Binding-site contacts:
Ligand atom C1 contacts residue ASN285 of chain 1.A at 1.4 Å.
Ligand atom C4 contacts residue ASN285 of chain 1.A at 4.2 Å.
Ligand atom C1 contacts residue VAL297 of chain 1.A at 3.5 Å (hydrophobic).
Ligand atom C3 contacts residue ASN285 of chain 1.A at 3.8 Å.
Ligand atom C8 contacts residue GLU69 of chain 1.B at 3.7 Å.
Ligand atom C3 contacts residue VAL297 of chain 1.A at 4.2 Å (hydrophobic).
Ligand atom O7 contacts residue ASN285 of chain 1.A at 2.7 Å (h-bond).
Ligand atom C2 contacts residue ASN285 of chain 1.A at 2.5 Å.
Ligand atom C8 contacts residue VAL297 of chain 1.A at 4.5 Å (hydrophobic).
Ligand atom C6 contacts residue ASN285 of chain 1.A at 4.3 Å.
Ligand atom C2 contacts residue VAL297 of chain 1.A at 4.0 Å (hydrophobic).
Ligand atom O6 contacts residue ASN298 of chain 1.A at 3.4 Å (h-bond).
Ligand atom C5 contacts residue ASN285 of chain 1.A at 3.7 Å.
Ligand atom C7 contacts residue ASN285 of chain 1.A at 3.1 Å.
Ligand atom O6 contacts residue ASN285 of chain 1.A at 3.5 Å (h-bond).
Ligand atom O7 contacts residue VAL297 of chain 1.A at 4.5 Å.
Ligand atom C7 contacts residue VAL297 of chain 1.A at 4.3 Å (hydrophobic).
Ligand atom N2 contacts residue ASN285 of chain 1.A at 3.0 Å (h-bond).
Ligand atom O5 contacts residue ASN285 of chain 1.A at 2.3 Å (h-bond).
Ligand atom C8 contacts residue LYS299 of chain 1.A at 4.1 Å.
Ligand atom C5 contacts residue ASN298 of chain 1.A at 4.3 Å.
Ligand atom O5 contacts residue ASN298 of chain 1.A at 4.1 Å.
Ligand atom N2 contacts residue VAL297 of chain 1.A at 3.9 Å.
Ligand atom C8 contacts residue SER45 of chain 1.A at 3.2 Å.
Ligand atom C6 contacts residue ASN298 of chain 1.A at 4.4 Å.

Sequence of chain 1.A:
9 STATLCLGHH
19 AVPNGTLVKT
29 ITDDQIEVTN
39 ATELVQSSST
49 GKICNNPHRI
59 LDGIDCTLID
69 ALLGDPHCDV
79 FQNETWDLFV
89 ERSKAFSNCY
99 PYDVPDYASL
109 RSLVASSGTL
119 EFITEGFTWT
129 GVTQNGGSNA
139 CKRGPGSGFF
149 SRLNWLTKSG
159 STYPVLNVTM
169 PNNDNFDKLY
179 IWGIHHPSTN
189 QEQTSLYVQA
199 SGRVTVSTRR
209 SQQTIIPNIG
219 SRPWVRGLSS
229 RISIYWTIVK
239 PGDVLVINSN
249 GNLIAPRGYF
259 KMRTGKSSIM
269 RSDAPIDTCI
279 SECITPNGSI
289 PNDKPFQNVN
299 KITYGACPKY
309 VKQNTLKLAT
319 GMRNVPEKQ

The protein below binds the small molecule below.
Small molecule (SMILES): CC(=O)N[C@H]1[C@H](O[C@H]2[C@H](O)[C@@H](NC(C)=O)CO[C@@H]2CO)O[C@H](CO)[C@@H](O)[C@@H]1O

Sequence of chain 1.B:
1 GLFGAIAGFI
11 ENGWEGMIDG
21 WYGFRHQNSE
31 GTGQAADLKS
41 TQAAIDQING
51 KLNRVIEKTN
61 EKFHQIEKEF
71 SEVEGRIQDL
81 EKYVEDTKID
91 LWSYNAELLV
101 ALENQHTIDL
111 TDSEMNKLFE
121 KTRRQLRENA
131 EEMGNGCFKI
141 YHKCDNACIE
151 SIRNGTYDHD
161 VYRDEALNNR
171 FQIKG